A small-molecule ligand and the protein it binds are described below.
Small molecule (SMILES): COC(=O)[C@H](C)[C@@H]1N=C(c2ccc(Cl)cc2)c2ccc(OC)cc2-n2c(C)nnc21

Sequence of chain 1.A:
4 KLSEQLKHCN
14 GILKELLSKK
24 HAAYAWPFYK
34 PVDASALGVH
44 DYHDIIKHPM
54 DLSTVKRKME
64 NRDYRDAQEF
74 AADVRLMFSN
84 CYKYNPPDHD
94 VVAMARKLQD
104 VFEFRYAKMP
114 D

Binding-site contacts:
Ligand atom CAF contacts residue PRO30 of chain 1.A at 3.8 Å (hydrophobic).
Ligand atom OAW contacts residue PRO30 of chain 1.A at 3.5 Å (h-bond).
Ligand atom CBA contacts residue TYR87 of chain 1.A at 3.8 Å (hydrophobic).
Ligand atom NAP contacts residue CYS84 of chain 1.A at 3.8 Å.
Ligand atom NAI contacts residue VAL94 of chain 1.A at 4.0 Å.
Ligand atom NAP contacts residue VAL94 of chain 1.A at 4.1 Å.
Ligand atom CAQ contacts residue VAL35 of chain 1.A at 4.0 Å (hydrophobic).
Ligand atom NAO contacts residue ASN88 of chain 1.A at 3.0 Å (h-bond).
Ligand atom CAM contacts residue PRO30 of chain 1.A at 4.0 Å (hydrophobic).
Ligand atom CAB contacts residue VAL94 of chain 1.A at 4.1 Å (hydrophobic).
Ligand atom CAF contacts residue TRP29 of chain 1.A at 4.0 Å (hydrophobic).
Ligand atom CAT contacts residue TRP29 of chain 1.A at 3.7 Å (hydrophobic).
Ligand atom CAQ contacts residue VAL94 of chain 1.A at 3.9 Å (hydrophobic).
Ligand atom CAR contacts residue LEU40 of chain 1.A at 4.0 Å (hydrophobic).
Ligand atom NAP contacts residue ASN88 of chain 1.A at 3.7 Å.
Ligand atom CAF contacts residue VAL94 of chain 1.A at 3.6 Å (hydrophobic).
Ligand atom CAS contacts residue PRO30 of chain 1.A at 3.6 Å (hydrophobic).
Ligand atom OBC contacts residue VAL42 of chain 1.A at 3.5 Å.
Ligand atom CBD contacts residue VAL42 of chain 1.A at 3.4 Å (hydrophobic).
Ligand atom CAE contacts residue MET97 of chain 1.A at 3.8 Å (hydrophobic).
Ligand atom CAE contacts residue PRO30 of chain 1.A at 4.1 Å (hydrophobic).
Ligand atom CAR contacts residue PRO30 of chain 1.A at 3.4 Å (hydrophobic).
Ligand atom CLA contacts residue ASP93 of chain 1.A at 3.7 Å.
Ligand atom CAV contacts residue ASN88 of chain 1.A at 3.5 Å.
Ligand atom CAE contacts residue VAL94 of chain 1.A at 4.0 Å (hydrophobic).
Ligand atom OBC contacts residue ASN88 of chain 1.A at 3.8 Å.
Ligand atom CAY contacts residue PHE31 of chain 1.A at 3.7 Å (hydrophobic).
Ligand atom CBA contacts residue VAL42 of chain 1.A at 3.8 Å (hydrophobic).
Ligand atom CAZ contacts residue VAL42 of chain 1.A at 3.7 Å (hydrophobic).
Ligand atom CAM contacts residue LEU40 of chain 1.A at 4.1 Å (hydrophobic).
Ligand atom CAS contacts residue LEU40 of chain 1.A at 4.0 Å (hydrophobic).
Ligand atom CAY contacts residue VAL35 of chain 1.A at 4.0 Å (hydrophobic).
Ligand atom CAU contacts residue TRP29 of chain 1.A at 4.1 Å (hydrophobic).
Ligand atom OBB contacts residue VAL42 of chain 1.A at 3.9 Å.
Ligand atom CAE contacts residue TRP29 of chain 1.A at 3.8 Å (hydrophobic).
Ligand atom NAL contacts residue VAL94 of chain 1.A at 4.0 Å.
Ligand atom CAA contacts residue VAL94 of chain 1.A at 3.7 Å (hydrophobic).
Ligand atom CAG contacts residue VAL94 of chain 1.A at 3.9 Å (hydrophobic).
Ligand atom OBC contacts residue TYR87 of chain 1.A at 3.9 Å.
Ligand atom CAY contacts residue PRO30 of chain 1.A at 3.3 Å (hydrophobic).